The protein below binds the small molecule below.
Small molecule (SMILES): CC(=O)N[C@@H]1[C@@H](O)[C@H](O)[C@@H](CO)O[C@H]1O

Binding-site contacts:
Ligand atom C8 contacts residue THR255 of chain 1.C at 4.5 Å.
Ligand atom C6 contacts residue LEU251 of chain 1.C at 3.7 Å (hydrophobic).
Ligand atom C2 contacts residue SER207 of chain 1.C at 3.2 Å.
Ligand atom O3 contacts residue SER207 of chain 1.C at 3.9 Å.
Ligand atom N2 contacts residue VAL205 of chain 1.C at 4.1 Å.
Ligand atom C3 contacts residue ASN253 of chain 1.C at 3.8 Å.
Ligand atom N2 contacts residue ASN253 of chain 1.C at 2.9 Å (h-bond).
Ligand atom C1 contacts residue SER207 of chain 1.C at 4.1 Å.
Ligand atom C5 contacts residue ASN253 of chain 1.C at 3.6 Å.
Ligand atom C1 contacts residue ASN253 of chain 1.C at 1.4 Å.
Ligand atom O5 contacts residue ASN253 of chain 1.C at 2.4 Å (h-bond).
Ligand atom N2 contacts residue SER207 of chain 1.C at 3.4 Å (h-bond).
Ligand atom C2 contacts residue ASN253 of chain 1.C at 2.5 Å.
Ligand atom C8 contacts residue VAL205 of chain 1.C at 3.6 Å (hydrophobic).
Ligand atom O7 contacts residue ASN253 of chain 1.C at 3.7 Å.
Ligand atom C7 contacts residue ASN253 of chain 1.C at 3.5 Å.
Ligand atom C3 contacts residue SER207 of chain 1.C at 4.1 Å.
Ligand atom O6 contacts residue LEU251 of chain 1.C at 3.8 Å.
Ligand atom C4 contacts residue ASN253 of chain 1.C at 4.2 Å.
Ligand atom O5 contacts residue LEU251 of chain 1.C at 4.3 Å.
Ligand atom C7 contacts residue VAL205 of chain 1.C at 4.4 Å (hydrophobic).

Sequence of chain 1.C:
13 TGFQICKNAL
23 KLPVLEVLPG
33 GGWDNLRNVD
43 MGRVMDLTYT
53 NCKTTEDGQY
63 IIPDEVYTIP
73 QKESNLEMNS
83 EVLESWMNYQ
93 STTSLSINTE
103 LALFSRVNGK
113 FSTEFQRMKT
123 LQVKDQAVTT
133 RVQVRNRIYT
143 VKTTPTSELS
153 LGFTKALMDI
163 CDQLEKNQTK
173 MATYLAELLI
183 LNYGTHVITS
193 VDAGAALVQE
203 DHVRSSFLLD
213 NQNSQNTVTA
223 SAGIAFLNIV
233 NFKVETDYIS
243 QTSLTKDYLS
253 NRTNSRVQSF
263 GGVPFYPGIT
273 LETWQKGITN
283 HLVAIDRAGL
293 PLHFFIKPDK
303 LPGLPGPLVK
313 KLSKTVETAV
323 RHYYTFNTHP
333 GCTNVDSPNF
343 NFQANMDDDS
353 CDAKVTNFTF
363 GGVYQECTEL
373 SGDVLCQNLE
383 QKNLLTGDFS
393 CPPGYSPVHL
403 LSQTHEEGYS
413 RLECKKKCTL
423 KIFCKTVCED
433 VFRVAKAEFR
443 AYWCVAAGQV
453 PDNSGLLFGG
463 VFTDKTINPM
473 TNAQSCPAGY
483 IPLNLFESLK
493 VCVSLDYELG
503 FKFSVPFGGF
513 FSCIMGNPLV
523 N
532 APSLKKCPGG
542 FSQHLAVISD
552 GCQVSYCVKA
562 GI